This small molecule binds to this protein.
Small molecule (SMILES): CC(=O)N[C@@H]1[C@@H](O)[C@H](O)[C@@H](CO)O[C@H]1O

Binding-site contacts:
Ligand atom C5 contacts residue ASN124 of chain 1.A at 3.8 Å.
Ligand atom O7 contacts residue ARG121 of chain 1.A at 4.2 Å.
Ligand atom C2 contacts residue ASN124 of chain 1.A at 2.7 Å.
Ligand atom C1 contacts residue ASN124 of chain 1.A at 1.6 Å.
Ligand atom C3 contacts residue ASN124 of chain 1.A at 4.0 Å.
Ligand atom C4 contacts residue ASN124 of chain 1.A at 4.4 Å.
Ligand atom C7 contacts residue ASN124 of chain 1.A at 3.9 Å.
Ligand atom N2 contacts residue ASN124 of chain 1.A at 3.1 Å (h-bond).
Ligand atom O7 contacts residue ASN124 of chain 1.A at 4.3 Å.
Ligand atom O5 contacts residue ASN124 of chain 1.A at 2.4 Å (h-bond).

Sequence of chain 1.A:
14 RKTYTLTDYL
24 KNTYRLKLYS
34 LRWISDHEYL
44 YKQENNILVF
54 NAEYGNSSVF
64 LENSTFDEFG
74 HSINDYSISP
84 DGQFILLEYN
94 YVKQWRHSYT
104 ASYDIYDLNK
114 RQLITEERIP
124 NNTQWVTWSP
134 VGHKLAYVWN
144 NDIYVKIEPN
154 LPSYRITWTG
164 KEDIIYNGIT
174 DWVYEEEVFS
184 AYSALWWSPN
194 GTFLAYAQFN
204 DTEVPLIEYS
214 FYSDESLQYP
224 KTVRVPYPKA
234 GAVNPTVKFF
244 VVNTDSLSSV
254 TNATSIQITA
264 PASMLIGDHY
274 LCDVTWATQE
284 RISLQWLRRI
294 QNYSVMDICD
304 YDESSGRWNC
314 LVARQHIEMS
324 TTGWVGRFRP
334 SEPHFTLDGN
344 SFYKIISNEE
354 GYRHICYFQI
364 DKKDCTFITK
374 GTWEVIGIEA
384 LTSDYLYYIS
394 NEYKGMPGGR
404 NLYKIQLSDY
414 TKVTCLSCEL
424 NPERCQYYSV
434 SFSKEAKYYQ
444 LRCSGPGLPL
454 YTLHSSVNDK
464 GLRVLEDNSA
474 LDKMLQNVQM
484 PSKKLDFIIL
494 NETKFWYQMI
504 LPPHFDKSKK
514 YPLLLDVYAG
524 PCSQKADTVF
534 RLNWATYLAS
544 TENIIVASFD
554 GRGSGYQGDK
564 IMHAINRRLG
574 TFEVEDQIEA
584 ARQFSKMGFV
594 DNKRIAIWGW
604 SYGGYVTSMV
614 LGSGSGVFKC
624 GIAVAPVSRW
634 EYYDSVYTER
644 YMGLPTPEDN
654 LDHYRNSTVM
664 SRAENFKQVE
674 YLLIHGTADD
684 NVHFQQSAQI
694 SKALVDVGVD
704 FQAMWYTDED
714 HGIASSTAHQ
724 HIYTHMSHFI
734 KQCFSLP